Binding-site contacts:
Ligand atom OP2 contacts residue SER192 of chain 1.H at 3.1 Å (h-bond).
Ligand atom O3' contacts residue THR189 of chain 1.H at 3.6 Å.
Ligand atom O3' contacts residue ARG223 of chain 1.H at 3.7 Å.
Ligand atom C5 contacts residue VAL399 of chain 1.H at 3.7 Å (hydrophobic).
Ligand atom C4' contacts residue MET188 of chain 1.H at 3.4 Å (hydrophobic).
Ligand atom C5 contacts residue MET102 of chain 1.H at 3.6 Å (hydrophobic).
Ligand atom N4 contacts residue MET102 of chain 1.H at 3.3 Å.
Ligand atom C5' contacts residue MET188 of chain 1.H at 3.6 Å (hydrophobic).
Ligand atom C2 contacts residue ILE93 of chain 1.H at 3.5 Å (hydrophobic).
Ligand atom O3' contacts residue TYR101 of chain 1.H at 3.2 Å.
Ligand atom O2 contacts residue GLY391 of chain 1.H at 3.3 Å.
Ligand atom OP1 contacts residue SER395 of chain 1.H at 3.7 Å.
Ligand atom OP1 contacts residue THR189 of chain 1.H at 3.2 Å (h-bond).
Ligand atom OP1 contacts residue SER192 of chain 1.H at 2.6 Å (h-bond).
Ligand atom P contacts residue THR189 of chain 1.H at 3.1 Å.
Ligand atom P contacts residue ASN396 of chain 1.H at 3.8 Å.
Ligand atom P contacts residue LYS392 of chain 1.H at 3.1 Å.
Ligand atom N3 contacts residue ILE93 of chain 1.H at 3.7 Å.
Ligand atom C8 contacts residue LYS422 of chain 1.H at 3.6 Å.
Ligand atom N1 contacts residue VAL399 of chain 1.H at 3.6 Å.
Ligand atom OP2 contacts residue LYS392 of chain 1.H at 2.3 Å (salt-bridge).
Ligand atom O5' contacts residue LYS392 of chain 1.H at 3.6 Å.
Ligand atom O3' contacts residue SER395 of chain 1.H at 3.3 Å (h-bond).
Ligand atom C4 contacts residue MET102 of chain 1.H at 3.6 Å (hydrophobic).
Ligand atom N7 contacts residue LYS422 of chain 1.H at 2.8 Å (salt-bridge).
Ligand atom OP1 contacts residue ASN396 of chain 1.H at 2.7 Å (h-bond).
Ligand atom C2' contacts residue GLY391 of chain 1.H at 3.3 Å.
Ligand atom O5' contacts residue LYS392 of chain 1.H at 2.6 Å (salt-bridge).
Ligand atom C4' contacts residue TYR101 of chain 1.H at 3.7 Å (hydrophobic).
Ligand atom OP2 contacts residue THR189 of chain 1.H at 2.3 Å (h-bond).
Ligand atom C6 contacts residue VAL399 of chain 1.H at 3.6 Å (hydrophobic).
Ligand atom C1' contacts residue GLY391 of chain 1.H at 3.5 Å.
Ligand atom C4' contacts residue SER395 of chain 1.H at 3.5 Å.
Ligand atom OP2 contacts residue LYS422 of chain 1.H at 3.4 Å (salt-bridge).
Ligand atom O5' contacts residue SER192 of chain 1.H at 3.8 Å.
Ligand atom N3 contacts residue ILE93 of chain 1.H at 3.2 Å.
Ligand atom P contacts residue SER192 of chain 1.H at 3.7 Å.
Ligand atom N6 contacts residue VAL399 of chain 1.H at 3.7 Å.
Ligand atom O2 contacts residue ILE93 of chain 1.H at 3.7 Å.
Ligand atom O4' contacts residue MET188 of chain 1.H at 3.2 Å.

The protein below binds the small molecule below.
Small molecule (SMILES): Nc1ccn([C@H]2C[C@H](O[P](=O)(O)OC[C@H]3O[C@@H](n4cnc5c(=O)nc(N)[nH]c54)C[C@@H]3O)[C@@H](CO[P](=O)(O)O[C@H]3C[C@H](n4cnc5c(N)ncnc54)O[C@@H]3CO[P](=O)(O)O[C@H]3C[C@H](n4ccc(N)nc4=O)O[C@@H]3CO[P](=O)(O)O[C@H]3C[C@H](n4cnc5c(N)ncnc54)O[C@@H]3CO)O2)c(=O)n1

Sequence of chain 1.H:
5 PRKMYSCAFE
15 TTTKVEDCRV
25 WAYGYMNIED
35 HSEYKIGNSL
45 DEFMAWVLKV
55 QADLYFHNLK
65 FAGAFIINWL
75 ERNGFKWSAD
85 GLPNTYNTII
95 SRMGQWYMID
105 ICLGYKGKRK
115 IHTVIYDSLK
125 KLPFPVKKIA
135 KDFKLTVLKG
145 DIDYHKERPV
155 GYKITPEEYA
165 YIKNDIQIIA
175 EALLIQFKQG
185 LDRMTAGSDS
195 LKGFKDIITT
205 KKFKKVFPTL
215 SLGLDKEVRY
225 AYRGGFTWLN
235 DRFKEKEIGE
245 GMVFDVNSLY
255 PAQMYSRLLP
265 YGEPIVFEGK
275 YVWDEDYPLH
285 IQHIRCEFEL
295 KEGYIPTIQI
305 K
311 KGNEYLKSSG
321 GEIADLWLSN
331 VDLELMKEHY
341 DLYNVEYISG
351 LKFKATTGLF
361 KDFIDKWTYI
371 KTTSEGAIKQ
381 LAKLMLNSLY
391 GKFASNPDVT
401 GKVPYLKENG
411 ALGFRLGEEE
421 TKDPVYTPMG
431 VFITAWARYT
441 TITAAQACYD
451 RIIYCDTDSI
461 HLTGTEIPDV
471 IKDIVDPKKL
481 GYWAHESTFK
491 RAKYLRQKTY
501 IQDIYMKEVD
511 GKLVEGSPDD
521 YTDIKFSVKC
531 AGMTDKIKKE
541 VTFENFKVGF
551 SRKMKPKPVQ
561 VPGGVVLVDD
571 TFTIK